This protein binds this small molecule.
Small molecule (SMILES): CC(C)[C@H](N)C(=O)N[C@@H](CCCC[N+](C)(C)C)C(=O)N[C@@H](CCCCN)C(=O)N1CCC[C@H]1C(=O)N[C@@H](CC1=NC=NC1)C(=O)N[C@@H](CCCN=C(N)N)C(=O)N[C@H](C=O)Cc1ccc(O)cc1

Sequence of chain 1.A:
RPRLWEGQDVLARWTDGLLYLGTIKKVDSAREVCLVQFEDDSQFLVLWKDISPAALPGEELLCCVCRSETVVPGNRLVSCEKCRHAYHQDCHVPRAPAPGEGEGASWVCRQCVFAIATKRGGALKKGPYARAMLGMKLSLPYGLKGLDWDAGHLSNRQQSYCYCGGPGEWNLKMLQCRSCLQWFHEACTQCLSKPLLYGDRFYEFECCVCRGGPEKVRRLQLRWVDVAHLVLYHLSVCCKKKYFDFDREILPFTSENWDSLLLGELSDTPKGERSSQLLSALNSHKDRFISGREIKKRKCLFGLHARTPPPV

Sequence of chain 1.B:
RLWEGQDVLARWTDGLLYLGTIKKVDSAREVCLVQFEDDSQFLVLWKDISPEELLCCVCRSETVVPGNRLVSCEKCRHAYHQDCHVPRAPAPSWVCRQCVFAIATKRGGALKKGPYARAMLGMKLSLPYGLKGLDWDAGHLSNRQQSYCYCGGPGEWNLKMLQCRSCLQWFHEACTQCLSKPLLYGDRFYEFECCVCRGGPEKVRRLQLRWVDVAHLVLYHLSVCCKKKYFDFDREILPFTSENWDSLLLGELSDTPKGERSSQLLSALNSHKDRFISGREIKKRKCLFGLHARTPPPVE

Binding-site contacts:
Ligand atom CB contacts residue ALA118 of chain 1.B at 3.8 Å (hydrophobic).
Ligand atom CM1 contacts residue TYR23 of chain 1.B at 3.6 Å (hydrophobic).
Ligand atom CA contacts residue LEU22 of chain 1.B at 3.4 Å (hydrophobic).
Ligand atom CM3 contacts residue TRP17 of chain 1.B at 3.8 Å (hydrophobic).
Ligand atom NH2 contacts residue ILE119 of chain 1.B at 2.8 Å (h-bond).
Ligand atom NH2 contacts residue GLU35 of chain 1.A at 3.0 Å (salt-bridge).
Ligand atom CM3 contacts residue PHE41 of chain 1.B at 3.6 Å (hydrophobic).
Ligand atom CE2 contacts residue CYS115 of chain 1.B at 3.7 Å (hydrophobic).
Ligand atom C contacts residue TYR23 of chain 1.B at 3.8 Å (hydrophobic).
Ligand atom CE contacts residue TYR145 of chain 1.A at 3.4 Å (hydrophobic).
Ligand atom CG contacts residue TYR23 of chain 1.B at 3.9 Å (hydrophobic).
Ligand atom NE2 contacts residue GLY149 of chain 1.A at 3.7 Å.
Ligand atom CB contacts residue LEU22 of chain 1.B at 3.4 Å (hydrophobic).
Ligand atom O contacts residue ALA118 of chain 1.B at 3.8 Å.
Ligand atom CG contacts residue ALA118 of chain 1.B at 3.3 Å (hydrophobic).
Ligand atom NH1 contacts residue GLU35 of chain 1.A at 3.8 Å.
Ligand atom CD contacts residue TYR23 of chain 1.B at 3.8 Å (hydrophobic).
Ligand atom CE contacts residue GLY146 of chain 1.A at 3.7 Å.
Ligand atom N contacts residue LEU22 of chain 1.B at 2.6 Å (h-bond).
Ligand atom CG contacts residue LEU21 of chain 1.B at 3.8 Å (hydrophobic).
Ligand atom CZ contacts residue ILE119 of chain 1.B at 3.5 Å (hydrophobic).
Ligand atom CE1 contacts residue LEU14 of chain 1.B at 3.8 Å (hydrophobic).
Ligand atom CG contacts residue LEU14 of chain 1.B at 3.8 Å (hydrophobic).
Ligand atom CD contacts residue ASP43 of chain 1.B at 3.4 Å.
Ligand atom CZ contacts residue GLU35 of chain 1.A at 3.9 Å.
Ligand atom O contacts residue TYR23 of chain 1.B at 3.8 Å.
Ligand atom O contacts residue GLU42 of chain 1.B at 3.2 Å (salt-bridge).
Ligand atom CA contacts residue LEU22 of chain 1.B at 3.5 Å (hydrophobic).
Ligand atom NZ contacts residue GLU42 of chain 1.B at 3.0 Å (salt-bridge).
Ligand atom ND1 contacts residue LEU14 of chain 1.B at 3.5 Å.
Ligand atom OH contacts residue LEU14 of chain 1.B at 3.7 Å.
Ligand atom N contacts residue TYR23 of chain 1.B at 3.6 Å.
Ligand atom N contacts residue GLU42 of chain 1.B at 3.3 Å (salt-bridge).
Ligand atom NE contacts residue ILE119 of chain 1.B at 3.3 Å (h-bond).
Ligand atom C contacts residue LEU22 of chain 1.B at 3.4 Å (hydrophobic).
Ligand atom CM1 contacts residue TRP17 of chain 1.B at 3.7 Å (hydrophobic).
Ligand atom CE contacts residue GLU42 of chain 1.B at 3.5 Å.
Ligand atom CG contacts residue ASP43 of chain 1.B at 3.4 Å.
Ligand atom CA contacts residue GLU42 of chain 1.B at 3.8 Å.
Ligand atom CE contacts residue PHE41 of chain 1.B at 3.8 Å (hydrophobic).